Binding-site contacts:
Ligand atom C5 contacts residue TRP34 of chain 1.A at 3.8 Å (hydrophobic).
Ligand atom O4 contacts residue TRP126 of chain 1.A at 3.8 Å.
Ligand atom O2 contacts residue ASN32 of chain 1.A at 3.0 Å (h-bond).
Ligand atom C2 contacts residue BGC2 of chain 1.D at 3.1 Å.
Ligand atom O1 contacts residue MET144 of chain 1.A at 3.6 Å.
Ligand atom O6 contacts residue ARG68 of chain 1.A at 2.9 Å (salt-bridge).
Ligand atom O2 contacts residue LYS81 of chain 1.A at 3.1 Å (salt-bridge).
Ligand atom O3 contacts residue TRP126 of chain 1.A at 3.8 Å.
Ligand atom C1 contacts residue GLU124 of chain 1.A at 3.8 Å.
Ligand atom C6 contacts residue TRP34 of chain 1.A at 3.7 Å (hydrophobic).
Ligand atom C3 contacts residue TRP34 of chain 1.A at 3.8 Å (hydrophobic).
Ligand atom O5 contacts residue MET144 of chain 1.A at 3.9 Å.
Ligand atom C5 contacts residue GLU239 of chain 1.A at 3.8 Å.
Ligand atom C3 contacts residue ARG68 of chain 1.A at 3.9 Å.
Ligand atom C5 contacts residue GLU124 of chain 1.A at 3.7 Å.
Ligand atom C1 contacts residue BGC2 of chain 1.D at 2.9 Å.
Ligand atom O6 contacts residue TRP34 of chain 1.A at 2.9 Å (h-bond).
Ligand atom C1 contacts residue TRP34 of chain 1.A at 3.7 Å (hydrophobic).
Ligand atom C4 contacts residue TRP34 of chain 1.A at 3.8 Å (hydrophobic).
Ligand atom O1 contacts residue GLU124 of chain 1.A at 2.7 Å (salt-bridge).
Ligand atom C6 contacts residue TYR73 of chain 1.A at 3.6 Å (hydrophobic).
Ligand atom C6 contacts residue GLU239 of chain 1.A at 3.4 Å.
Ligand atom C3 contacts residue TRP126 of chain 1.A at 3.8 Å (hydrophobic).
Ligand atom O6 contacts residue GLU239 of chain 1.A at 2.8 Å (salt-bridge).
Ligand atom O5 contacts residue GLU124 of chain 1.A at 3.8 Å.
Ligand atom C1 contacts residue GLU239 of chain 1.A at 3.7 Å.
Ligand atom O2 contacts residue BGC2 of chain 1.D at 3.7 Å.
Ligand atom O1 contacts residue CYS142 of chain 1.A at 3.4 Å (h-bond).
Ligand atom O2 contacts residue ARG68 of chain 1.A at 3.6 Å.
Ligand atom C2 contacts residue LYS81 of chain 1.A at 3.8 Å.
Ligand atom C6 contacts residue TRP83 of chain 1.A at 3.7 Å (hydrophobic).
Ligand atom O6 contacts residue TYR73 of chain 1.A at 3.6 Å.
Ligand atom O5 contacts residue GLU239 of chain 1.A at 2.8 Å (salt-bridge).
Ligand atom C4 contacts residue TRP83 of chain 1.A at 3.8 Å (hydrophobic).
Ligand atom O3 contacts residue LYS81 of chain 1.A at 3.0 Å (salt-bridge).
Ligand atom C2 contacts residue ARG68 of chain 1.A at 3.9 Å.
Ligand atom O5 contacts residue BGC2 of chain 1.D at 3.0 Å (h-bond).
Ligand atom O2 contacts residue TRP184 of chain 1.A at 3.8 Å.
Ligand atom O3 contacts residue TRP186 of chain 1.A at 3.7 Å.
Ligand atom O3 contacts residue ARG68 of chain 1.A at 2.8 Å (salt-bridge).

A small-molecule ligand and the protein it binds are described below.
Small molecule (SMILES): OC[C@H]1O[C@@H](O[C@H]2[C@H](O)[C@@H](O)[C@@H](O)O[C@@H]2CO)[C@H](O)[C@@H](O)[C@@H]1O

Sequence of chain 1.A:
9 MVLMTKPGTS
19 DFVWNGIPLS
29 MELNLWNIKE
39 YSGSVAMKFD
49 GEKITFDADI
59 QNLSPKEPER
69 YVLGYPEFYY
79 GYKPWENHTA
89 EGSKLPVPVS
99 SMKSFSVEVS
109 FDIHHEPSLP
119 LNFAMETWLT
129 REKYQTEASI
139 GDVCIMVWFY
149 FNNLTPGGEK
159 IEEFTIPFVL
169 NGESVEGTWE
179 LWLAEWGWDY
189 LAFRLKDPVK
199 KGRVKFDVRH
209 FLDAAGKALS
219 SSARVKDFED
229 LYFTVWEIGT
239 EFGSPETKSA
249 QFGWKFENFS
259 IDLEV